Sequence of chain 1.A:
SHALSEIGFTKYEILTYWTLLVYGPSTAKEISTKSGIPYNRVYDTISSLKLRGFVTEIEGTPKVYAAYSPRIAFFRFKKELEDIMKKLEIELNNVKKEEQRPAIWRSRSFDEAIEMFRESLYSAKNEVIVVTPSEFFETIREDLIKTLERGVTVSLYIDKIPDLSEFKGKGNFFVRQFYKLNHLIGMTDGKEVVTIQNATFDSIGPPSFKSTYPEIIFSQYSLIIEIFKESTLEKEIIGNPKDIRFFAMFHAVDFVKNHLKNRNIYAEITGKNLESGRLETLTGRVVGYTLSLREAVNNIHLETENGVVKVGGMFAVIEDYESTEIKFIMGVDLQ

Binding-site contacts:
Ligand atom O2 contacts residue ALA323 of chain 1.A at 2.5 Å.
Ligand atom O1 contacts residue PHE322 of chain 1.A at 3.3 Å (h-bond).
Ligand atom O6 contacts residue ALA303 of chain 1.A at 2.8 Å (h-bond).
Ligand atom O2 contacts residue PHE322 of chain 1.A at 3.4 Å (h-bond).
Ligand atom C6 contacts residue MET321 of chain 1.A at 4.0 Å (hydrophobic).
Ligand atom O2 contacts residue GLU326 of chain 1.A at 4.0 Å.
Ligand atom C3 contacts residue MET321 of chain 1.A at 3.8 Å (hydrophobic).
Ligand atom O6 contacts residue MET321 of chain 1.A at 2.8 Å (h-bond).
Ligand atom O1 contacts residue VAL324 of chain 1.A at 4.0 Å.
Ligand atom C4 contacts residue ALA303 of chain 1.A at 4.0 Å (hydrophobic).
Ligand atom C5 contacts residue ASN305 of chain 1.A at 3.7 Å.
Ligand atom C1 contacts residue PHE225 of chain 1.A at 4.0 Å (hydrophobic).
Ligand atom C6 contacts residue ASN305 of chain 1.A at 2.9 Å.
Ligand atom C3 contacts residue PHE322 of chain 1.A at 3.8 Å (hydrophobic).
Ligand atom C6 contacts residue ALA303 of chain 1.A at 3.0 Å (hydrophobic).
Ligand atom O4 contacts residue VAL304 of chain 1.A at 3.8 Å.
Ligand atom C1 contacts residue ALA303 of chain 1.A at 4.0 Å (hydrophobic).
Ligand atom O4 contacts residue GLU326 of chain 1.A at 3.0 Å (salt-bridge).
Ligand atom C2 contacts residue PHE322 of chain 1.A at 4.0 Å (hydrophobic).
Ligand atom C1 contacts residue PHE322 of chain 1.A at 3.5 Å (hydrophobic).
Ligand atom O5 contacts residue MET321 of chain 1.A at 3.7 Å.
Ligand atom O6 contacts residue GLY320 of chain 1.A at 3.2 Å.
Ligand atom O3 contacts residue PHE322 of chain 1.A at 3.5 Å.
Ligand atom C3 contacts residue GLU326 of chain 1.A at 3.2 Å.
Ligand atom C2 contacts residue ALA323 of chain 1.A at 3.7 Å (hydrophobic).
Ligand atom C6 contacts residue GLY320 of chain 1.A at 3.3 Å.
Ligand atom C4 contacts residue GLU326 of chain 1.A at 3.7 Å.
Ligand atom O3 contacts residue MET321 of chain 1.A at 2.6 Å (h-bond).
Ligand atom O3 contacts residue GLU326 of chain 1.A at 2.8 Å (salt-bridge).
Ligand atom C3 contacts residue ALA323 of chain 1.A at 3.9 Å (hydrophobic).
Ligand atom O4 contacts residue SER229 of chain 1.A at 3.6 Å (h-bond).
Ligand atom C4 contacts residue ASN305 of chain 1.A at 3.5 Å.
Ligand atom O3 contacts residue ILE325 of chain 1.A at 3.7 Å.
Ligand atom O2 contacts residue PHE322 of chain 1.A at 3.4 Å (h-bond).
Ligand atom O3 contacts residue VAL304 of chain 1.A at 3.5 Å.
Ligand atom O4 contacts residue ASN305 of chain 1.A at 2.5 Å (h-bond).
Ligand atom O6 contacts residue ASN305 of chain 1.A at 3.9 Å.
Ligand atom O2 contacts residue VAL324 of chain 1.A at 2.8 Å (h-bond).
Ligand atom O6 contacts residue TYR228 of chain 1.A at 4.0 Å.
Ligand atom C5 contacts residue ALA323 of chain 1.A at 3.8 Å (hydrophobic).

The protein below binds the small molecule below.
Small molecule (SMILES): OC[C@H]1O[C@@](CO)(O[C@H]2O[C@H](CO)[C@@H](O)[C@H](O)[C@H]2O)[C@@H](O)[C@@H]1O